The small molecule below binds the protein below.
Small molecule (SMILES): CCCCCCCCCCCC[N+](C)(C)CCCS(=O)(=O)O

Binding-site contacts:
Ligand atom C3 contacts residue ARG224 of chain 2.A at 3.5 Å.
Ligand atom C2 contacts residue ARG98 of chain 2.A at 3.4 Å.
Ligand atom C3 contacts residue TRP117 of chain 2.A at 3.5 Å (hydrophobic).
Ligand atom N1 contacts residue ARG98 of chain 2.A at 4.3 Å.
Ligand atom C14 contacts residue ARG224 of chain 2.A at 4.5 Å.
Ligand atom N1 contacts residue ARG224 of chain 2.A at 4.2 Å.
Ligand atom N1 contacts residue TRP117 of chain 2.A at 4.1 Å.
Ligand atom O3S contacts residue THR226 of chain 2.A at 4.0 Å.
Ligand atom C2 contacts residue ARG224 of chain 2.A at 3.8 Å.
Ligand atom C3 contacts residue ARG98 of chain 2.A at 3.2 Å.
Ligand atom S1 contacts residue ARG98 of chain 2.A at 4.4 Å.
Ligand atom O1S contacts residue ASP228 of chain 2.A at 3.6 Å.
Ligand atom C15 contacts residue ARG224 of chain 2.A at 3.3 Å.
Ligand atom C16 contacts residue TRP117 of chain 2.A at 3.7 Å (hydrophobic).
Ligand atom C13 contacts residue ARG224 of chain 2.A at 4.1 Å.
Ligand atom C16 contacts residue ARG224 of chain 2.A at 4.0 Å.
Ligand atom O1S contacts residue ARG98 of chain 2.A at 3.6 Å.
Ligand atom C15 contacts residue TRP117 of chain 2.A at 4.2 Å (hydrophobic).
Ligand atom O1S contacts residue THR226 of chain 2.A at 4.3 Å.
Ligand atom C1 contacts residue ARG224 of chain 2.A at 3.8 Å.
Ligand atom C1 contacts residue ARG98 of chain 2.A at 3.2 Å.

Sequence of chain 2.A:
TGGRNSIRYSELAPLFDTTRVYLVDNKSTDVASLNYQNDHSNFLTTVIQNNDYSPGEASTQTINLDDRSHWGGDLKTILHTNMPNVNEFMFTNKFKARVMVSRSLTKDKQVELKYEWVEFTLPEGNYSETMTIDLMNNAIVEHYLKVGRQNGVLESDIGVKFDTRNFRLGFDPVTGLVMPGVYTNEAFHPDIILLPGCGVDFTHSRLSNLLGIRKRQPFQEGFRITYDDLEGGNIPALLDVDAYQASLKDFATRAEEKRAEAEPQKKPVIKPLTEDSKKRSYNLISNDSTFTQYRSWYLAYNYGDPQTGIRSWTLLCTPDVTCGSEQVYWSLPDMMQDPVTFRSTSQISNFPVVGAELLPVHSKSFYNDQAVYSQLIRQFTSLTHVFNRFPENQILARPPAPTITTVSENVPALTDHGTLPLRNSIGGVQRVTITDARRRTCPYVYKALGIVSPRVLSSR